The protein below binds the small molecule below.
Small molecule (SMILES): Cc1cc(OCCCc2c3n(c4c(-c5c(C)nn(C)c5C)c(Cl)ccc24)CCCN(c2cccc4c(C(=O)O)cn(C)c24)C3=O)cc(C)c1Cl

Binding-site contacts:
Ligand atom C15 contacts residue ARG94 of chain 1.A at 3.5 Å.
Ligand atom C06 contacts residue MET62 of chain 1.A at 3.6 Å (hydrophobic).
Ligand atom C08 contacts residue PHE101 of chain 1.A at 3.4 Å (hydrophobic).
Ligand atom C50 contacts residue PHE101 of chain 1.A at 3.3 Å (hydrophobic).
Ligand atom C17 contacts residue ARG94 of chain 1.A at 3.4 Å.
Ligand atom C22 contacts residue ARG94 of chain 1.A at 3.6 Å.
Ligand atom CL40 contacts residue MET62 of chain 1.A at 3.5 Å.
Ligand atom O29 contacts residue ASN91 of chain 1.A at 2.8 Å (h-bond).
Ligand atom C07 contacts residue PHE101 of chain 1.A at 3.4 Å (hydrophobic).
Ligand atom C03 contacts residue PHE101 of chain 1.A at 3.3 Å (hydrophobic).
Ligand atom O33 contacts residue VAL84 of chain 1.A at 3.5 Å (h-bond).
Ligand atom C14 contacts residue VAL84 of chain 1.A at 3.7 Å (hydrophobic).
Ligand atom C43 contacts residue ALA58 of chain 1.A at 3.7 Å (hydrophobic).
Ligand atom C38 contacts residue PHE101 of chain 1.A at 3.5 Å (hydrophobic).
Ligand atom N45 contacts residue ALA58 of chain 1.A at 3.7 Å.
Ligand atom C38 contacts residue PHE59 of chain 1.A at 3.4 Å (hydrophobic).
Ligand atom C12 contacts residue LEU98 of chain 1.A at 3.6 Å (hydrophobic).
Ligand atom C13 contacts residue VAL84 of chain 1.A at 3.7 Å (hydrophobic).
Ligand atom C01 contacts residue GLY102 of chain 1.A at 3.5 Å.
Ligand atom C08 contacts residue MET81 of chain 1.A at 3.7 Å (hydrophobic).
Ligand atom C01 contacts residue MET81 of chain 1.A at 3.7 Å (hydrophobic).
Ligand atom C41 contacts residue PHE59 of chain 1.A at 3.8 Å (hydrophobic).
Ligand atom C37 contacts residue PHE101 of chain 1.A at 3.8 Å (hydrophobic).
Ligand atom C01 contacts residue LEU121 of chain 1.A at 3.8 Å (hydrophobic).
Ligand atom C19 contacts residue ARG94 of chain 1.A at 3.5 Å.
Ligand atom C50 contacts residue MET81 of chain 1.A at 3.6 Å (hydrophobic).
Ligand atom C24 contacts residue THR97 of chain 1.A at 3.0 Å.
Ligand atom C44 contacts residue ALA58 of chain 1.A at 3.7 Å (hydrophobic).
Ligand atom C18 contacts residue ARG94 of chain 1.A at 3.1 Å.
Ligand atom CL40 contacts residue ALA58 of chain 1.A at 3.3 Å.
Ligand atom O33 contacts residue ARG94 of chain 1.A at 2.5 Å (salt-bridge).
Ligand atom C02 contacts residue MET81 of chain 1.A at 3.7 Å (hydrophobic).
Ligand atom C02 contacts residue PHE101 of chain 1.A at 3.3 Å (hydrophobic).
Ligand atom C05 contacts residue MET81 of chain 1.A at 3.8 Å (hydrophobic).
Ligand atom N34 contacts residue VAL84 of chain 1.A at 3.7 Å.
Ligand atom C05 contacts residue PHE101 of chain 1.A at 3.4 Å (hydrophobic).
Ligand atom C50 contacts residue LEU98 of chain 1.A at 3.6 Å (hydrophobic).
Ligand atom C44 contacts residue HIS55 of chain 1.A at 3.6 Å.
Ligand atom C39 contacts residue PHE59 of chain 1.A at 3.3 Å (hydrophobic).
Ligand atom CL40 contacts residue PHE59 of chain 1.A at 3.3 Å.

Sequence of chain 1.A:
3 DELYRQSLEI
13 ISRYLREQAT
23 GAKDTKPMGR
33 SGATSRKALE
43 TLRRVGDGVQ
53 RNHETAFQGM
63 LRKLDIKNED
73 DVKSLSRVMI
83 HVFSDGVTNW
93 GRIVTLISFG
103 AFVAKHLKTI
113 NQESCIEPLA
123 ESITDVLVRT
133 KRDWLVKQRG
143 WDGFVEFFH